Sequence of chain 1.A:
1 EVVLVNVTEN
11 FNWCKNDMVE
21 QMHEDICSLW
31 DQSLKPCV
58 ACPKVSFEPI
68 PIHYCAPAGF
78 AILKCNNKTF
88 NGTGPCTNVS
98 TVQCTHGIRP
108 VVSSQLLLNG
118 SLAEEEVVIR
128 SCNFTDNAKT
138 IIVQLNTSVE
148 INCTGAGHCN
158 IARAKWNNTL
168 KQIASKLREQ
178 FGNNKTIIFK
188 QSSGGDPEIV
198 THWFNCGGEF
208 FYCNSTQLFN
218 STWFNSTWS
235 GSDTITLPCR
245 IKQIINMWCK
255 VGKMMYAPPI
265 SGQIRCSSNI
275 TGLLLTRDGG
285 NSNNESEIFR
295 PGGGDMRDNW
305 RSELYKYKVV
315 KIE

Binding-site contacts:
Ligand atom C1 contacts residue THR132 of chain 1.A at 4.1 Å.
Ligand atom C5 contacts residue ASN130 of chain 1.A at 3.5 Å.
Ligand atom C2 contacts residue ASN130 of chain 1.A at 2.2 Å.
Ligand atom N2 contacts residue ASN130 of chain 1.A at 2.8 Å (h-bond).
Ligand atom C8 contacts residue ASN130 of chain 1.A at 3.5 Å.
Ligand atom C7 contacts residue ASN130 of chain 1.A at 3.5 Å.
Ligand atom O5 contacts residue THR132 of chain 1.A at 4.0 Å.
Ligand atom C1 contacts residue ASN130 of chain 1.A at 1.4 Å.
Ligand atom C4 contacts residue ASN130 of chain 1.A at 4.0 Å.
Ligand atom O6 contacts residue ASP133 of chain 1.A at 3.8 Å.
Ligand atom O5 contacts residue ASP133 of chain 1.A at 3.4 Å.
Ligand atom C6 contacts residue THR132 of chain 1.A at 4.0 Å.
Ligand atom O6 contacts residue THR132 of chain 1.A at 4.2 Å.
Ligand atom C3 contacts residue ASN130 of chain 1.A at 3.6 Å.
Ligand atom C5 contacts residue THR132 of chain 1.A at 4.0 Å.
Ligand atom C6 contacts residue ASP133 of chain 1.A at 4.5 Å.
Ligand atom C5 contacts residue ASP133 of chain 1.A at 4.5 Å.
Ligand atom C1 contacts residue ASP133 of chain 1.A at 4.1 Å.
Ligand atom O5 contacts residue ASN130 of chain 1.A at 2.2 Å (h-bond).

A protein and the small-molecule ligand that binds it are described below.
Small molecule (SMILES): CC(=O)N[C@@H]1[C@@H](O)[C@H](O)[C@@H](CO)O[C@H]1O